A small-molecule ligand and the protein it binds are described below.
Small molecule (SMILES): O=C(O)c1cc(-c2ccccc2O[C@@H]2O[C@H](CO)[C@H](O)[C@H](O)[C@H]2O)cc([N+](=O)[O-])c1

Sequence of chain 1.A:
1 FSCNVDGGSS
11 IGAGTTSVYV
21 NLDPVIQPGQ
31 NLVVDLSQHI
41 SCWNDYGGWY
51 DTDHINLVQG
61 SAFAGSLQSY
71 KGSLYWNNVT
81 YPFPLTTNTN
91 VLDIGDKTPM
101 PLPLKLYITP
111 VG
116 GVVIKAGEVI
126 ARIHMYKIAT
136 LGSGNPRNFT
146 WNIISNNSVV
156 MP

Binding-site contacts:
Ligand atom C24 contacts residue ASP45 of chain 1.A at 3.3 Å.
Ligand atom C29 contacts residue ASP51 of chain 1.A at 3.6 Å.
Ligand atom O30 contacts residue ASP53 of chain 1.A at 2.6 Å (salt-bridge).
Ligand atom C08 contacts residue ASP45 of chain 1.A at 3.6 Å.
Ligand atom C16 contacts residue ARG142 of chain 1.A at 3.5 Å.
Ligand atom C13 contacts residue ASP45 of chain 1.A at 3.5 Å.
Ligand atom O22 contacts residue ILE11 of chain 1.A at 3.4 Å.
Ligand atom O01 contacts residue ASP45 of chain 1.A at 2.9 Å (salt-bridge).
Ligand atom C29 contacts residue ASP53 of chain 1.A at 3.5 Å.
Ligand atom C20 contacts residue SER2 of chain 1.A at 3.2 Å.
Ligand atom O18 contacts residue ARG142 of chain 1.A at 3.0 Å (salt-bridge).
Ligand atom C24 contacts residue SER2 of chain 1.A at 3.3 Å.
Ligand atom O28 contacts residue ASN140 of chain 1.A at 3.3 Å (h-bond).
Ligand atom O01 contacts residue PHE1 of chain 1.A at 3.0 Å (h-bond).
Ligand atom C27 contacts residue ASP51 of chain 1.A at 3.5 Å.
Ligand atom O06 contacts residue PHE1 of chain 1.A at 3.5 Å (h-bond).
Ligand atom O30 contacts residue LYS132 of chain 1.A at 3.0 Å (salt-bridge).
Ligand atom C09 contacts residue ASP45 of chain 1.A at 3.7 Å.
Ligand atom C08 contacts residue TYR46 of chain 1.A at 3.6 Å (hydrophobic).
Ligand atom O22 contacts residue GLY12 of chain 1.A at 3.1 Å (h-bond).
Ligand atom C02 contacts residue ASP45 of chain 1.A at 3.6 Å.
Ligand atom O22 contacts residue SER2 of chain 1.A at 3.4 Å (h-bond).
Ligand atom O17 contacts residue ARG142 of chain 1.A at 3.1 Å (salt-bridge).
Ligand atom O28 contacts residue LYS132 of chain 1.A at 2.9 Å (salt-bridge).
Ligand atom C02 contacts residue TYR46 of chain 1.A at 3.7 Å (hydrophobic).
Ligand atom N21 contacts residue SER2 of chain 1.A at 2.9 Å (h-bond).
Ligand atom C02 contacts residue ASP51 of chain 1.A at 3.6 Å.
Ligand atom O28 contacts residue ALA134 of chain 1.A at 3.7 Å.
Ligand atom C02 contacts residue ASN44 of chain 1.A at 3.3 Å.
Ligand atom C03 contacts residue TYR46 of chain 1.A at 3.5 Å (hydrophobic).
Ligand atom C07 contacts residue ASP45 of chain 1.A at 3.6 Å.
Ligand atom C12 contacts residue ASP45 of chain 1.A at 3.5 Å.
Ligand atom O04 contacts residue PHE1 of chain 1.A at 3.0 Å (h-bond).
Ligand atom O26 contacts residue ASN140 of chain 1.A at 3.0 Å (h-bond).
Ligand atom O23 contacts residue SER2 of chain 1.A at 2.9 Å (h-bond).
Ligand atom O01 contacts residue ASN44 of chain 1.A at 3.4 Å.
Ligand atom O28 contacts residue GLY139 of chain 1.A at 3.6 Å (h-bond).
Ligand atom O01 contacts residue ASP53 of chain 1.A at 2.6 Å (salt-bridge).
Ligand atom C02 contacts residue ASP53 of chain 1.A at 3.4 Å.
Ligand atom O30 contacts residue PHE1 of chain 1.A at 3.1 Å (h-bond).